Binding-site contacts:
Ligand atom N2 contacts residue ASN322 of chain 1.E at 2.9 Å (h-bond).
Ligand atom O7 contacts residue ASN322 of chain 1.E at 3.6 Å (h-bond).
Ligand atom O5 contacts residue ASN322 of chain 1.E at 2.4 Å (h-bond).
Ligand atom C4 contacts residue ASN322 of chain 1.E at 4.3 Å.
Ligand atom C3 contacts residue ASN322 of chain 1.E at 3.8 Å.
Ligand atom C8 contacts residue ASN322 of chain 1.E at 4.5 Å.
Ligand atom C7 contacts residue ASN322 of chain 1.E at 3.4 Å.
Ligand atom C2 contacts residue ASN322 of chain 1.E at 2.5 Å.
Ligand atom C5 contacts residue ASN322 of chain 1.E at 3.7 Å.
Ligand atom C1 contacts residue ASN322 of chain 1.E at 1.4 Å.

A protein and the small-molecule ligand that binds it are described below.
Small molecule (SMILES): CC(=O)N[C@@H]1[C@@H](O)[C@H](O)[C@@H](CO)O[C@H]1O

Sequence of chain 1.E:
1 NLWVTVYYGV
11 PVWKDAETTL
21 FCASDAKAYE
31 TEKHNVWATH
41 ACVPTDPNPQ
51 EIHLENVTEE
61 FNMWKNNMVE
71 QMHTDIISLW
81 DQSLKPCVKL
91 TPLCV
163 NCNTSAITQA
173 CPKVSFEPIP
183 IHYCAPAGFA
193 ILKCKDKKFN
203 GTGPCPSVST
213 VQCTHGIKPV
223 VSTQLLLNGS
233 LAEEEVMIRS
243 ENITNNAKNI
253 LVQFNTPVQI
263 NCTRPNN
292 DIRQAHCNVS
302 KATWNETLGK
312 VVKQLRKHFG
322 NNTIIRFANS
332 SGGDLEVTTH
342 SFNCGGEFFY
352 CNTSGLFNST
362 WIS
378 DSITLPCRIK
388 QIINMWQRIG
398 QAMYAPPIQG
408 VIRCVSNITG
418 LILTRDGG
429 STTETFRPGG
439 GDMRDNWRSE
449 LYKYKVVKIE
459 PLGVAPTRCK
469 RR